Sequence of chain 1.A:
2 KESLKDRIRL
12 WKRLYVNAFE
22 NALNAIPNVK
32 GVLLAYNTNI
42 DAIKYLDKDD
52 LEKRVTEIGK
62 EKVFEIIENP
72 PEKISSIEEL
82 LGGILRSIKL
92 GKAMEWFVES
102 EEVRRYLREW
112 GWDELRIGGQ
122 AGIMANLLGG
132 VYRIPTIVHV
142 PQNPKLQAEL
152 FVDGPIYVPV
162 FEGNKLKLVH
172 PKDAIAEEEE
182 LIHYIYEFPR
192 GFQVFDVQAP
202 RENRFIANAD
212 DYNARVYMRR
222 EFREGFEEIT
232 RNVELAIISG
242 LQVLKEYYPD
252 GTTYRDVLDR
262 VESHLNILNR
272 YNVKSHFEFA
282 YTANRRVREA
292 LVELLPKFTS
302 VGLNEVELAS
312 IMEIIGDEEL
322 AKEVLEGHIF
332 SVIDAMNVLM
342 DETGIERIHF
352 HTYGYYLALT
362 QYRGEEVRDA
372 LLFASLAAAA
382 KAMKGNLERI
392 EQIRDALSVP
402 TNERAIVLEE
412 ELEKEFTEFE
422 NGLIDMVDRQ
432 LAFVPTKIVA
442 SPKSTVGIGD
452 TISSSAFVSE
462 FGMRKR

Binding-site contacts:
Ligand atom O6 contacts residue GLN121 of chain 1.A at 4.2 Å.
Ligand atom C4 contacts residue GLY120 of chain 1.A at 3.8 Å.
Ligand atom O4 contacts residue VAL447 of chain 1.A at 4.3 Å.
Ligand atom C6 contacts residue GLY448 of chain 1.A at 4.0 Å.
Ligand atom O4 contacts residue ASP42 of chain 1.A at 2.8 Å (salt-bridge).
Ligand atom C6 contacts residue VAL447 of chain 1.A at 3.6 Å (hydrophobic).
Ligand atom C2 contacts residue ILE207 of chain 1.A at 4.0 Å (hydrophobic).
Ligand atom O6 contacts residue ILE124 of chain 1.A at 4.0 Å.
Ligand atom O3 contacts residue ASP42 of chain 1.A at 3.1 Å (salt-bridge).
Ligand atom O3 contacts residue ILE207 of chain 1.A at 4.0 Å.
Ligand atom O2 contacts residue ASN209 of chain 1.A at 3.8 Å.
Ligand atom C5 contacts residue ILE124 of chain 1.A at 4.2 Å (hydrophobic).
Ligand atom C3 contacts residue HIS184 of chain 1.A at 3.1 Å.
Ligand atom O4 contacts residue ASN40 of chain 1.A at 4.2 Å.
Ligand atom O1 contacts residue GLY120 of chain 1.A at 4.0 Å.
Ligand atom C4 contacts residue ASP42 of chain 1.A at 3.6 Å.
Ligand atom C6 contacts residue ILE124 of chain 1.A at 3.7 Å (hydrophobic).
Ligand atom O1 contacts residue GLN121 of chain 1.A at 4.0 Å.
Ligand atom C3 contacts residue GLY120 of chain 1.A at 3.9 Å.
Ligand atom C2 contacts residue GLU96 of chain 1.A at 3.2 Å.
Ligand atom C1 contacts residue GLU96 of chain 1.A at 3.7 Å.
Ligand atom O3 contacts residue ILE186 of chain 1.A at 3.9 Å.
Ligand atom O3 contacts residue ASN40 of chain 1.A at 4.0 Å.
Ligand atom C4 contacts residue VAL447 of chain 1.A at 4.1 Å (hydrophobic).
Ligand atom O4 contacts residue GLY119 of chain 1.A at 3.5 Å.
Ligand atom O5 contacts residue GLN121 of chain 1.A at 4.2 Å.
Ligand atom C5 contacts residue GLY120 of chain 1.A at 4.2 Å.
Ligand atom C2 contacts residue HIS184 of chain 1.A at 3.5 Å.
Ligand atom O2 contacts residue HIS184 of chain 1.A at 2.9 Å (h-bond).
Ligand atom O3 contacts residue HIS184 of chain 1.A at 2.5 Å (h-bond).
Ligand atom O1 contacts residue ASN38 of chain 1.A at 3.5 Å (h-bond).
Ligand atom O2 contacts residue GLU96 of chain 1.A at 2.6 Å (salt-bridge).
Ligand atom O4 contacts residue GLY120 of chain 1.A at 2.8 Å (h-bond).
Ligand atom C5 contacts residue ASP451 of chain 1.A at 4.3 Å.
Ligand atom C3 contacts residue ASP42 of chain 1.A at 4.0 Å.
Ligand atom C3 contacts residue ASN40 of chain 1.A at 4.3 Å.
Ligand atom O6 contacts residue GLY448 of chain 1.A at 4.0 Å.
Ligand atom O6 contacts residue ASP451 of chain 1.A at 2.5 Å (salt-bridge).
Ligand atom O4 contacts residue ILE124 of chain 1.A at 3.7 Å.
Ligand atom C6 contacts residue ASP451 of chain 1.A at 3.6 Å.

This protein binds this small molecule.
Small molecule (SMILES): OC[C@H]1O[C@H](O)[C@H](O)[C@@H](O)[C@@H]1O